A protein and the small-molecule ligand that binds it are described below.
Small molecule (SMILES): O=c1[nH]cnc2nc[nH]c12

Sequence of chain 1.B:
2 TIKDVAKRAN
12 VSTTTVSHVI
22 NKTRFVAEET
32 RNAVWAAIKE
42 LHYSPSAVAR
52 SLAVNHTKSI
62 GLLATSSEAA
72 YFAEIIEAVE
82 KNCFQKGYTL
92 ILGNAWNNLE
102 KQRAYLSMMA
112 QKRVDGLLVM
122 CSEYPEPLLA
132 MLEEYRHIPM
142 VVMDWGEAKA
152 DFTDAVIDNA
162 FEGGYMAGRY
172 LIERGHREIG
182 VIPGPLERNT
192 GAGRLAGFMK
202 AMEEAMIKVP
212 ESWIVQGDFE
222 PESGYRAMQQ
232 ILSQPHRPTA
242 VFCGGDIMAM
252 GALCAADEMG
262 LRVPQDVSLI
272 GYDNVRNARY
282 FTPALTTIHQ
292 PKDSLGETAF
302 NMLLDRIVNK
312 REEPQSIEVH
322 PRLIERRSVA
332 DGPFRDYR

Binding-site contacts:
Ligand atom O6 contacts residue THR191 of chain 1.B at 4.1 Å.
Ligand atom C8 contacts residue ARG195 of chain 1.B at 3.4 Å.
Ligand atom C5 contacts residue PHE220 of chain 1.B at 3.5 Å (hydrophobic).
Ligand atom N9 contacts residue TYR72 of chain 1.B at 3.2 Å.
Ligand atom N1 contacts residue PHE220 of chain 1.B at 3.5 Å.
Ligand atom N1 contacts residue ARG189 of chain 1.B at 3.8 Å.
Ligand atom C8 contacts residue ASP274 of chain 1.B at 3.7 Å.
Ligand atom O6 contacts residue PHE220 of chain 1.B at 3.5 Å.
Ligand atom C6 contacts residue PHE73 of chain 1.B at 3.7 Å (hydrophobic).
Ligand atom N7 contacts residue PHE220 of chain 1.B at 3.3 Å.
Ligand atom C2 contacts residue PHE73 of chain 1.B at 4.2 Å (hydrophobic).
Ligand atom C6 contacts residue PHE220 of chain 1.B at 3.3 Å (hydrophobic).
Ligand atom N9 contacts residue PHE220 of chain 1.B at 3.7 Å.
Ligand atom O6 contacts residue PHE73 of chain 1.B at 3.6 Å.
Ligand atom C2 contacts residue TYR72 of chain 1.B at 4.2 Å (hydrophobic).
Ligand atom C4 contacts residue ASP274 of chain 1.B at 3.8 Å.
Ligand atom N9 contacts residue ASP274 of chain 1.B at 2.8 Å (salt-bridge).
Ligand atom C2 contacts residue PHE220 of chain 1.B at 3.6 Å (hydrophobic).
Ligand atom C5 contacts residue THR191 of chain 1.B at 3.9 Å.
Ligand atom C4 contacts residue PHE220 of chain 1.B at 3.6 Å (hydrophobic).
Ligand atom N7 contacts residue TYR72 of chain 1.B at 3.6 Å.
Ligand atom C6 contacts residue THR191 of chain 1.B at 4.4 Å.
Ligand atom C8 contacts residue PHE220 of chain 1.B at 3.6 Å (hydrophobic).
Ligand atom N3 contacts residue TYR72 of chain 1.B at 3.4 Å.
Ligand atom N7 contacts residue ARG195 of chain 1.B at 4.3 Å.
Ligand atom N3 contacts residue ASP274 of chain 1.B at 4.1 Å.
Ligand atom N3 contacts residue PHE220 of chain 1.B at 3.8 Å.
Ligand atom N7 contacts residue THR191 of chain 1.B at 2.9 Å (h-bond).
Ligand atom C8 contacts residue THR191 of chain 1.B at 3.5 Å.
Ligand atom C4 contacts residue TYR72 of chain 1.B at 3.3 Å (hydrophobic).
Ligand atom O6 contacts residue ARG189 of chain 1.B at 2.7 Å (salt-bridge).
Ligand atom C2 contacts residue ALA70 of chain 1.B at 4.3 Å (hydrophobic).
Ligand atom C6 contacts residue ARG189 of chain 1.B at 3.6 Å.
Ligand atom O6 contacts residue SER123 of chain 1.B at 4.0 Å.
Ligand atom N9 contacts residue ARG195 of chain 1.B at 4.1 Å.
Ligand atom N1 contacts residue PHE73 of chain 1.B at 3.5 Å.
Ligand atom C5 contacts residue TYR72 of chain 1.B at 3.6 Å (hydrophobic).
Ligand atom C6 contacts residue TYR72 of chain 1.B at 4.3 Å (hydrophobic).
Ligand atom C8 contacts residue TYR72 of chain 1.B at 3.5 Å (hydrophobic).